Sequence of chain 1.C:
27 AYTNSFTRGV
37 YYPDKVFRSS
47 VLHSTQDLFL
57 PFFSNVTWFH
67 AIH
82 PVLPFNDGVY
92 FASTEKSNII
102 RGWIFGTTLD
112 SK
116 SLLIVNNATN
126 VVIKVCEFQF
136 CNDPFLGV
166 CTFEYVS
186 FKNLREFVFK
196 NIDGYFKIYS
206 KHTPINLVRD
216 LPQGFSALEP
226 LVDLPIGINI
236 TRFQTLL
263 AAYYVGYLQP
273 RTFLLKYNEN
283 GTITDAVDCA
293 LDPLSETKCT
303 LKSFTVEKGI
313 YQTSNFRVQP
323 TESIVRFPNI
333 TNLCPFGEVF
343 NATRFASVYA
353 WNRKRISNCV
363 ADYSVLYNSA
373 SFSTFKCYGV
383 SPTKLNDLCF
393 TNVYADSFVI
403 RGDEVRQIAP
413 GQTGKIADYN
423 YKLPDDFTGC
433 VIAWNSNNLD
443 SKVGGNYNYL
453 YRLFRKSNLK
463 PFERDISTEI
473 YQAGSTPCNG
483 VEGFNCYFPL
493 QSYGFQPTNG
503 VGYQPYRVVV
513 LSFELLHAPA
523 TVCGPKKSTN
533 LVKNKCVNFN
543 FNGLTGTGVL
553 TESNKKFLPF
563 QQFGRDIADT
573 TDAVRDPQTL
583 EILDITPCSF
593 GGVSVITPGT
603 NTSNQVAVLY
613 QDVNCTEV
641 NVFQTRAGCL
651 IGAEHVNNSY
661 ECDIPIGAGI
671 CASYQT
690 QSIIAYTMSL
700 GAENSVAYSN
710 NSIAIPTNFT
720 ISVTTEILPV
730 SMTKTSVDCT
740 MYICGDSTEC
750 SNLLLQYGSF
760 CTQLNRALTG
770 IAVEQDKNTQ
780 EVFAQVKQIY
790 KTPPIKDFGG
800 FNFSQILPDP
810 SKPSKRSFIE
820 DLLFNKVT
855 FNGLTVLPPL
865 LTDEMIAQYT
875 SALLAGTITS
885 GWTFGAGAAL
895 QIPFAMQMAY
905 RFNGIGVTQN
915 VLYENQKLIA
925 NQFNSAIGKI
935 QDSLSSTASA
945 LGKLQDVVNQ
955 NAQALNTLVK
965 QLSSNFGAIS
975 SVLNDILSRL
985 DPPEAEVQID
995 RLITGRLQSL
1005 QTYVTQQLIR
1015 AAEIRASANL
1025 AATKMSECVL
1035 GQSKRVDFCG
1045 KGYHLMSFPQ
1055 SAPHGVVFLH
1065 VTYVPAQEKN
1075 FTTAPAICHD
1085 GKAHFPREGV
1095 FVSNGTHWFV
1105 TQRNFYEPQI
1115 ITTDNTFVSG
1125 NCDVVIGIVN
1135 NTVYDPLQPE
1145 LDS

This protein binds this small molecule.
Small molecule (SMILES): CC(=O)N[C@@H]1[C@@H](O)[C@H](O)[C@@H](CO)O[C@H]1O

Binding-site contacts:
Ligand atom C5 contacts residue ASN122 of chain 1.C at 3.7 Å.
Ligand atom C7 contacts residue ASN122 of chain 1.C at 3.6 Å.
Ligand atom O7 contacts residue ASN122 of chain 1.C at 3.8 Å.
Ligand atom C2 contacts residue ASN122 of chain 1.C at 2.5 Å.
Ligand atom N2 contacts residue ASN122 of chain 1.C at 3.0 Å (h-bond).
Ligand atom C8 contacts residue ASN125 of chain 1.C at 4.0 Å.
Ligand atom C4 contacts residue ASN122 of chain 1.C at 4.2 Å.
Ligand atom C5 contacts residue VAL127 of chain 1.C at 4.0 Å (hydrophobic).
Ligand atom O6 contacts residue VAL127 of chain 1.C at 3.3 Å.
Ligand atom O5 contacts residue ASN122 of chain 1.C at 2.4 Å (h-bond).
Ligand atom C1 contacts residue VAL127 of chain 1.C at 3.7 Å (hydrophobic).
Ligand atom C8 contacts residue THR124 of chain 1.C at 3.7 Å.
Ligand atom C6 contacts residue VAL127 of chain 1.C at 4.3 Å (hydrophobic).
Ligand atom O5 contacts residue VAL127 of chain 1.C at 4.0 Å.
Ligand atom C3 contacts residue ASN122 of chain 1.C at 3.8 Å.
Ligand atom C8 contacts residue ASN122 of chain 1.C at 3.5 Å.
Ligand atom C1 contacts residue ASN122 of chain 1.C at 1.4 Å.